A protein and the small-molecule ligand that binds it are described below.
Small molecule (SMILES): O=C(O)CCc1cccc(-c2cnc3[nH]ccc3c2)c1

Binding-site contacts:
Ligand atom C12 contacts residue MET83 of chain 1.A at 3.8 Å (hydrophobic).
Ligand atom C15 contacts residue ARG81 of chain 1.A at 3.7 Å.
Ligand atom N1 contacts residue THR172 of chain 1.A at 3.9 Å.
Ligand atom C12 contacts residue ASP78 of chain 1.A at 4.2 Å.
Ligand atom N2 contacts residue GLY82 of chain 1.A at 4.0 Å.
Ligand atom C11 contacts residue ALA52 of chain 1.A at 4.2 Å (hydrophobic).
Ligand atom C5 contacts residue GLU55 of chain 1.A at 4.0 Å.
Ligand atom C3 contacts residue GLY82 of chain 1.A at 4.2 Å.
Ligand atom C5 contacts residue ARG81 of chain 1.A at 4.2 Å.
Ligand atom N1 contacts residue ASP78 of chain 1.A at 3.2 Å (salt-bridge).
Ligand atom C7 contacts residue GLU55 of chain 1.A at 3.8 Å.
Ligand atom C9 contacts residue MET83 of chain 1.A at 3.7 Å (hydrophobic).
Ligand atom C11 contacts residue ASP78 of chain 1.A at 4.0 Å.
Ligand atom C13 contacts residue GLU55 of chain 1.A at 3.4 Å.
Ligand atom N2 contacts residue GLU55 of chain 1.A at 3.2 Å.
Ligand atom C7 contacts residue MET83 of chain 1.A at 4.2 Å (hydrophobic).
Ligand atom N2 contacts residue MET83 of chain 1.A at 4.0 Å.
Ligand atom C16 contacts residue ARG140 of chain 1.A at 3.8 Å.
Ligand atom C4 contacts residue GLY82 of chain 1.A at 3.4 Å.
Ligand atom C10 contacts residue MET83 of chain 1.A at 4.0 Å (hydrophobic).
Ligand atom C12 contacts residue THR172 of chain 1.A at 4.0 Å.
Ligand atom C8 contacts residue MET83 of chain 1.A at 4.0 Å (hydrophobic).
Ligand atom C11 contacts residue ASN51 of chain 1.A at 3.5 Å.
Ligand atom C12 contacts residue GLU55 of chain 1.A at 3.5 Å.
Ligand atom C3 contacts residue ARG81 of chain 1.A at 4.0 Å.
Ligand atom C14 contacts residue GLY82 of chain 1.A at 4.0 Å.
Ligand atom C9 contacts residue GLU55 of chain 1.A at 4.1 Å.
Ligand atom C13 contacts residue GLY82 of chain 1.A at 3.8 Å.
Ligand atom C6 contacts residue ARG81 of chain 1.A at 3.9 Å.
Ligand atom C1 contacts residue ARG81 of chain 1.A at 3.8 Å.
Ligand atom O1 contacts residue ARG140 of chain 1.A at 2.8 Å (salt-bridge).
Ligand atom N2 contacts residue THR172 of chain 1.A at 3.8 Å.
Ligand atom C10 contacts residue ASN51 of chain 1.A at 3.6 Å.
Ligand atom N1 contacts residue MET83 of chain 1.A at 4.2 Å.
Ligand atom C2 contacts residue ARG81 of chain 1.A at 4.0 Å.
Ligand atom C4 contacts residue ARG81 of chain 1.A at 4.2 Å.
Ligand atom N1 contacts residue GLU55 of chain 1.A at 4.1 Å.
Ligand atom C6 contacts residue GLU55 of chain 1.A at 4.1 Å.
Ligand atom C14 contacts residue ARG140 of chain 1.A at 3.7 Å.
Ligand atom C13 contacts residue MET83 of chain 1.A at 3.8 Å (hydrophobic).

Sequence of chain 1.A:
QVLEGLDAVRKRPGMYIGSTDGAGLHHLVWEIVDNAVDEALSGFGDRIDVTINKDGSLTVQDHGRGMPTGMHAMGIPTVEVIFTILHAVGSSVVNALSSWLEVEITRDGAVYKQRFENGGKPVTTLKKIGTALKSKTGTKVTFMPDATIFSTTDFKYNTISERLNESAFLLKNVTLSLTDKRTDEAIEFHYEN